Sequence of chain 26.O:
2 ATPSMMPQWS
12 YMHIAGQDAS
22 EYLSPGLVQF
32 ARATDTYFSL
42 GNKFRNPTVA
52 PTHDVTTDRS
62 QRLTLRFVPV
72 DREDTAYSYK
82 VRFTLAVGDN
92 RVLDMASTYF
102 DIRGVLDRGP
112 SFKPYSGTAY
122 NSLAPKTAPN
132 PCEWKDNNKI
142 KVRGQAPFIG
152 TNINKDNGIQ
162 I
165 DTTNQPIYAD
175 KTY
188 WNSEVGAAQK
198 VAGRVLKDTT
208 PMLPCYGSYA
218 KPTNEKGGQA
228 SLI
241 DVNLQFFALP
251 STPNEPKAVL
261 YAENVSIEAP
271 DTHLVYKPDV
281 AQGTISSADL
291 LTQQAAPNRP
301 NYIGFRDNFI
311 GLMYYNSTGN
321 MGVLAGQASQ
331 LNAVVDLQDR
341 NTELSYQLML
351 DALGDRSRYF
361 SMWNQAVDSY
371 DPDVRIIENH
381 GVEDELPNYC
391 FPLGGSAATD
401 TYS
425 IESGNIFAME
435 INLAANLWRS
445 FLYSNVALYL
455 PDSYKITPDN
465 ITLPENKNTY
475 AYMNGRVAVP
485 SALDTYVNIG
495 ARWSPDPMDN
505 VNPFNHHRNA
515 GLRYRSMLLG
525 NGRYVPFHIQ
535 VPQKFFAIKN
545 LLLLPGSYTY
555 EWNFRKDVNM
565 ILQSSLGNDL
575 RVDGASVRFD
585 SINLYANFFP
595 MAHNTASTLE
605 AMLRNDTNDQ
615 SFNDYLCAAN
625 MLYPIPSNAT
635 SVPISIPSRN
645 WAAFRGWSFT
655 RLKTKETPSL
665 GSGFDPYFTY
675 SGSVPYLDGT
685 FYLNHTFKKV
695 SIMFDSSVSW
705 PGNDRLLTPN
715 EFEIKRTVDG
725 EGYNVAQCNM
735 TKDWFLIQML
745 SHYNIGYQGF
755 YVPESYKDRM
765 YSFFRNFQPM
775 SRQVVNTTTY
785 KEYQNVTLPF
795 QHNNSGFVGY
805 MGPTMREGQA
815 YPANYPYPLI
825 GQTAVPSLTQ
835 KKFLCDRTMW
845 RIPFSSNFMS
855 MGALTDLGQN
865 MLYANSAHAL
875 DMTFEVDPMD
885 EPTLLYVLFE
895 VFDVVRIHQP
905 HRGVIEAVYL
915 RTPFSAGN

Sequence of chain 26.N:
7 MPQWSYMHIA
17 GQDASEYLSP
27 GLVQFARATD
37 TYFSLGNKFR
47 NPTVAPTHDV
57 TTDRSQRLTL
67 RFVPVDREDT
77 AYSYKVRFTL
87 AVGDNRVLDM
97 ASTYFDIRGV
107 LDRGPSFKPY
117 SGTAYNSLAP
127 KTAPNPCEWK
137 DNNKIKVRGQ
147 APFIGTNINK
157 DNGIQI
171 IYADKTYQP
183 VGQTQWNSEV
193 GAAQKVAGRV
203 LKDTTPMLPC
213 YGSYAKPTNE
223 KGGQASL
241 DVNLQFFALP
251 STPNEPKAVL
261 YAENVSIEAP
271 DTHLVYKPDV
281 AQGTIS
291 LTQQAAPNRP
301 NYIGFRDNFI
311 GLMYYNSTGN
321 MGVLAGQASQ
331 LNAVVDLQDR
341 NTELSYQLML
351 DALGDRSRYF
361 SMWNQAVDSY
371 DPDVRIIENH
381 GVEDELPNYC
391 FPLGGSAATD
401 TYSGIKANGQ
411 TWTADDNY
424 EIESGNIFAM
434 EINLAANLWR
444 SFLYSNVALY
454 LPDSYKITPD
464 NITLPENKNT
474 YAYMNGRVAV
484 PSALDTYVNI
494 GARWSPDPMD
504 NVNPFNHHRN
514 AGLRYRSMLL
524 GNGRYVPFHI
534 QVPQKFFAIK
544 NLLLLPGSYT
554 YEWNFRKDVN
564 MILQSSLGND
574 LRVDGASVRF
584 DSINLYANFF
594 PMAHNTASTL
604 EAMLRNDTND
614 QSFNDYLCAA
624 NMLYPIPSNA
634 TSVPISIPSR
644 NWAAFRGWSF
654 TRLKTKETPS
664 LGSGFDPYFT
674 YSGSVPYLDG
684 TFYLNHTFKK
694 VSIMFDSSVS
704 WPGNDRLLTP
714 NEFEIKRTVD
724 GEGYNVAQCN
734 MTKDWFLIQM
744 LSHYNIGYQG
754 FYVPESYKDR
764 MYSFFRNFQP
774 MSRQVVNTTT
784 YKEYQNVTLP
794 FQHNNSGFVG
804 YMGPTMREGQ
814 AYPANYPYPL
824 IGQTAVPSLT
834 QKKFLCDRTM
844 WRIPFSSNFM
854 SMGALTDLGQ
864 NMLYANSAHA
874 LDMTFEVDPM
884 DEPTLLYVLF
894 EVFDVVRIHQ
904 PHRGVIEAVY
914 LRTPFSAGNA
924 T

Sequence of chain 26.P:
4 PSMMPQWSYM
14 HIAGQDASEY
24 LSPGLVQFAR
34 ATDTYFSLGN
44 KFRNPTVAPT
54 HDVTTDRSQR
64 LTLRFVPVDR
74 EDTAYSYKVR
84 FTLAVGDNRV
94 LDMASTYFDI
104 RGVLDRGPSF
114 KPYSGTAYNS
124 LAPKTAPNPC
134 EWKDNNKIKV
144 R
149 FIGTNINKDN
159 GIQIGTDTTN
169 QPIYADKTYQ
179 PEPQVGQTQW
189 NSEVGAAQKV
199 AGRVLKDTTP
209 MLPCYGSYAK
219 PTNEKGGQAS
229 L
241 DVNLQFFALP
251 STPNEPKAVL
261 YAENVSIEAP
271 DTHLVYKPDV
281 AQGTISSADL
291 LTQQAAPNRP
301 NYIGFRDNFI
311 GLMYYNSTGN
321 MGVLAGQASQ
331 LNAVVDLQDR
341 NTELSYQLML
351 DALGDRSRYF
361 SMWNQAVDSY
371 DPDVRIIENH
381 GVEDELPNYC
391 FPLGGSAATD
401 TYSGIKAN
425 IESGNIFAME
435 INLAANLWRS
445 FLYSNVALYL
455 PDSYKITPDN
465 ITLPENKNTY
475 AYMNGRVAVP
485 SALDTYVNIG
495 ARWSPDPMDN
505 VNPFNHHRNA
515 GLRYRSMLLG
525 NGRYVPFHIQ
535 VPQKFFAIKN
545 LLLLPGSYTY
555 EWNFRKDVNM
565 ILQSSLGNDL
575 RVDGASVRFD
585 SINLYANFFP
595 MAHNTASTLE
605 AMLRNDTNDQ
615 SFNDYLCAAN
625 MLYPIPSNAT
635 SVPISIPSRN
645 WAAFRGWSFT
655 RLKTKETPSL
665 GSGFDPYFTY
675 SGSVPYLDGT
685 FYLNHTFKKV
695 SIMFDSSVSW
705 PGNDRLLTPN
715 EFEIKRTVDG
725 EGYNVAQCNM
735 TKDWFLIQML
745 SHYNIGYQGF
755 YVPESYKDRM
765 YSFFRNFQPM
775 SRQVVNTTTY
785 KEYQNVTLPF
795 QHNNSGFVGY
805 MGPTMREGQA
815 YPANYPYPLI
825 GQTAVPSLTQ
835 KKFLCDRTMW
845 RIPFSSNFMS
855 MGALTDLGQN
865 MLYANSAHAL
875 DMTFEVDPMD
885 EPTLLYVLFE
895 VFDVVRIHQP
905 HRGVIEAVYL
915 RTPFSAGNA

A small-molecule ligand and the protein it binds are described below.
Small molecule (SMILES): CSCC[C@H](NC(=O)[C@H](Cc1ccccc1)NC(=O)[C@H]1CCCN1C(=O)[C@@H](N)CCCN=C(N)N)C(=O)NCC(=O)N[C@@H](C=O)[C@@H](C)O

Binding-site contacts:
Ligand atom O contacts residue GLY17 of chain 26.O at 4.0 Å.
Ligand atom O contacts residue ALA34 of chain 26.N at 4.1 Å.
Ligand atom N contacts residue VAL50 of chain 26.O at 3.6 Å (h-bond).
Ligand atom CZ contacts residue PHE31 of chain 26.N at 4.2 Å (hydrophobic).
Ligand atom CG contacts residue TYR38 of chain 26.N at 3.7 Å (hydrophobic).
Ligand atom NH1 contacts residue GLY27 of chain 26.N at 4.4 Å.
Ligand atom C contacts residue VAL50 of chain 26.O at 3.6 Å (hydrophobic).
Ligand atom CD2 contacts residue VAL56 of chain 26.O at 3.8 Å (hydrophobic).
Ligand atom O contacts residue THR49 of chain 26.O at 4.2 Å.
Ligand atom CA contacts residue PRO52 of chain 26.O at 4.1 Å (hydrophobic).
Ligand atom N contacts residue VAL50 of chain 26.O at 4.2 Å.
Ligand atom C contacts residue PRO48 of chain 26.O at 3.9 Å (hydrophobic).
Ligand atom CD2 contacts residue TYR38 of chain 26.N at 3.8 Å (hydrophobic).
Ligand atom CA contacts residue PRO48 of chain 26.O at 4.2 Å (hydrophobic).
Ligand atom CB contacts residue PRO52 of chain 26.O at 3.8 Å (hydrophobic).
Ligand atom CB contacts residue PRO48 of chain 26.O at 3.9 Å (hydrophobic).
Ligand atom NH1 contacts residue PHE31 of chain 26.N at 3.0 Å.
Ligand atom NH2 contacts residue MET606 of chain 26.O at 4.2 Å.
Ligand atom CA contacts residue VAL50 of chain 26.O at 3.0 Å (hydrophobic).
Ligand atom CD2 contacts residue HIS54 of chain 26.O at 4.4 Å.
Ligand atom CD1 contacts residue TYR38 of chain 26.N at 4.4 Å (hydrophobic).
Ligand atom CD2 contacts residue ASP55 of chain 26.O at 3.8 Å.
Ligand atom CZ contacts residue PHE31 of chain 26.N at 4.3 Å (hydrophobic).
Ligand atom N contacts residue PRO52 of chain 26.O at 4.0 Å.
Ligand atom CB contacts residue VAL56 of chain 26.O at 4.2 Å (hydrophobic).
Ligand atom NH1 contacts residue MET606 of chain 26.O at 4.0 Å.
Ligand atom NH2 contacts residue THR602 of chain 26.O at 4.4 Å.
Ligand atom CE2 contacts residue THR599 of chain 26.O at 4.2 Å.
Ligand atom O contacts residue PRO52 of chain 26.O at 4.0 Å.
Ligand atom O contacts residue VAL50 of chain 26.O at 3.7 Å.
Ligand atom O contacts residue PRO48 of chain 26.O at 3.4 Å.
Ligand atom CA contacts residue ALA51 of chain 26.O at 4.4 Å (hydrophobic).
Ligand atom CB contacts residue ALA34 of chain 26.N at 4.3 Å (hydrophobic).
Ligand atom OG1 contacts residue PRO48 of chain 26.O at 3.1 Å.
Ligand atom C contacts residue PRO52 of chain 26.O at 4.2 Å (hydrophobic).
Ligand atom CB contacts residue THR49 of chain 26.O at 4.0 Å.
Ligand atom CD1 contacts residue ALA34 of chain 26.N at 4.3 Å (hydrophobic).
Ligand atom CE2 contacts residue ASP55 of chain 26.O at 3.6 Å.
Ligand atom OG1 contacts residue THR49 of chain 26.O at 4.2 Å.
Ligand atom CB contacts residue TYR38 of chain 26.N at 3.6 Å (hydrophobic).